Sequence of chain 1.A:
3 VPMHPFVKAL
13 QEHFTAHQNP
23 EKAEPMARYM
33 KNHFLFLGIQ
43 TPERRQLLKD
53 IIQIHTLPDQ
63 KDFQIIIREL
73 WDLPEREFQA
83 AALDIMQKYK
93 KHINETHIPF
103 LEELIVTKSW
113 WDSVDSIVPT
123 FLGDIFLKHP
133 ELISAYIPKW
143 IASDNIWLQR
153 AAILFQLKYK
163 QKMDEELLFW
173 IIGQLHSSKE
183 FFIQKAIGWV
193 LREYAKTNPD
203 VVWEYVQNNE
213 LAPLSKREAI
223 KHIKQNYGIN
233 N

Binding-site contacts:
Ligand atom N9 contacts residue TYR31 of chain 1.A at 3.7 Å.
Ligand atom C8 contacts residue TYR31 of chain 1.A at 3.8 Å (hydrophobic).

The small molecule below binds the protein below.
Small molecule (SMILES): Cc1cnc(N)c2[nH]cnc12